Binding-site contacts:
Ligand atom O1A contacts residue MG1 of chain 1.F at 2.1 Å.
Ligand atom O3G contacts residue MG1 of chain 1.F at 2.8 Å.
Ligand atom N9 contacts residue VAL73 of chain 1.B at 3.8 Å.
Ligand atom PG contacts residue LYS183 of chain 1.B at 3.6 Å.
Ligand atom N3 contacts residue LEU65 of chain 1.B at 3.6 Å.
Ligand atom O1B contacts residue MG1 of chain 1.F at 3.1 Å.
Ligand atom O2G contacts residue ASP181 of chain 1.B at 2.6 Å (salt-bridge).
Ligand atom O1G contacts residue GLY68 of chain 1.B at 3.8 Å.
Ligand atom O1A contacts residue LYS88 of chain 1.B at 3.1 Å (salt-bridge).
Ligand atom O4' contacts residue VAL73 of chain 1.B at 3.2 Å.
Ligand atom N6 contacts residue LEU188 of chain 1.B at 3.6 Å.
Ligand atom O2' contacts residue SER141 of chain 1.B at 3.1 Å.
Ligand atom O1A contacts residue ASP199 of chain 1.B at 2.6 Å (salt-bridge).
Ligand atom N6 contacts residue GLU135 of chain 1.B at 3.0 Å (salt-bridge).
Ligand atom O1G contacts residue ASN69 of chain 1.B at 3.2 Å.
Ligand atom O2B contacts residue SER185 of chain 1.B at 3.3 Å (h-bond).
Ligand atom O2' contacts residue GLN144 of chain 1.B at 2.6 Å (h-bond).
Ligand atom N6 contacts residue MET134 of chain 1.B at 3.5 Å (h-bond).
Ligand atom C2 contacts residue MET137 of chain 1.B at 3.7 Å (hydrophobic).
Ligand atom O2A contacts residue GLY68 of chain 1.B at 3.7 Å.
Ligand atom O3G contacts residue ASP199 of chain 1.B at 2.6 Å (salt-bridge).
Ligand atom O1G contacts residue LYS88 of chain 1.B at 3.5 Å (salt-bridge).
Ligand atom PB contacts residue SER185 of chain 1.B at 3.5 Å.
Ligand atom PA contacts residue LYS88 of chain 1.B at 3.3 Å.
Ligand atom N3B contacts residue LYS183 of chain 1.B at 3.5 Å (salt-bridge).
Ligand atom O1B contacts residue SER185 of chain 1.B at 2.6 Å (h-bond).
Ligand atom C5 contacts residue LEU188 of chain 1.B at 3.6 Å (hydrophobic).
Ligand atom PA contacts residue MG1 of chain 1.F at 3.5 Å.
Ligand atom C6 contacts residue LEU188 of chain 1.B at 3.5 Å (hydrophobic).
Ligand atom O2G contacts residue LYS183 of chain 1.B at 2.8 Å (salt-bridge).
Ligand atom C8 contacts residue VAL73 of chain 1.B at 3.7 Å (hydrophobic).
Ligand atom PG contacts residue ASP199 of chain 1.B at 3.6 Å.
Ligand atom O1B contacts residue ASN186 of chain 1.B at 3.7 Å.
Ligand atom O2G contacts residue ASN69 of chain 1.B at 3.6 Å (h-bond).
Ligand atom O2A contacts residue LYS88 of chain 1.B at 2.5 Å (salt-bridge).
Ligand atom O3G contacts residue ASN186 of chain 1.B at 3.0 Å (h-bond).
Ligand atom O3' contacts residue GLN144 of chain 1.B at 3.3 Å.
Ligand atom O1G contacts residue ASP199 of chain 1.B at 3.4 Å (salt-bridge).
Ligand atom O3A contacts residue GLY68 of chain 1.B at 3.6 Å.
Ligand atom N1 contacts residue MET137 of chain 1.B at 3.4 Å (h-bond).

Sequence of chain 1.B:
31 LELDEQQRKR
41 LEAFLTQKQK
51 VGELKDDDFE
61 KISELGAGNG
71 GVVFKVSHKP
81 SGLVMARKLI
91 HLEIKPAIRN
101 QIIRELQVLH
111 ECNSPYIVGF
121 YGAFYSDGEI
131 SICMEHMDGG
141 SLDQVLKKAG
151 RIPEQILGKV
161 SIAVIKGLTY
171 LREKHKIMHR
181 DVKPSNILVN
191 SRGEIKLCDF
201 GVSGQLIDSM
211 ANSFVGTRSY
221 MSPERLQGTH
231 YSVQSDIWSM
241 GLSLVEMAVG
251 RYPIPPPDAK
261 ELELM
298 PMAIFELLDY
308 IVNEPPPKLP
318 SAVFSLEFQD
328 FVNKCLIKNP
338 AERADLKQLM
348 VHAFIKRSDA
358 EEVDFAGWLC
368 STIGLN

The protein below binds the small molecule below.
Small molecule (SMILES): Nc1ncnc2c1ncn2[C@@H]1O[C@H](CO[P](=O)(O)O[P](=O)(O)NP(=O)(O)O)[C@@H](O)[C@H]1O